Sequence of chain 1.A:
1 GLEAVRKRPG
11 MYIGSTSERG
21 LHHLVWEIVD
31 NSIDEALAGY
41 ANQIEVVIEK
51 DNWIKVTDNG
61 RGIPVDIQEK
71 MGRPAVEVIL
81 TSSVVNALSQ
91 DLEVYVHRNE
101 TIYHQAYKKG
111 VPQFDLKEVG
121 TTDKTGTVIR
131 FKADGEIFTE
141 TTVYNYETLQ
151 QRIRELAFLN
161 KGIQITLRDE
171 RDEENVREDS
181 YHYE

Binding-site contacts:
Ligand atom S2 contacts residue ILE129 of chain 1.A at 3.4 Å.
Ligand atom C1 contacts residue SER32 of chain 1.A at 3.2 Å.
Ligand atom C18 contacts residue ARG61 of chain 1.A at 3.4 Å.
Ligand atom C1 contacts residue ILE28 of chain 1.A at 3.8 Å (hydrophobic).
Ligand atom S10 contacts residue GLY62 of chain 1.A at 4.1 Å.
Ligand atom N8 contacts residue ASP58 of chain 1.A at 2.7 Å (salt-bridge).
Ligand atom N8 contacts residue SER32 of chain 1.A at 3.7 Å.
Ligand atom C3 contacts residue ASP58 of chain 1.A at 3.8 Å.
Ligand atom C13 contacts residue ILE63 of chain 1.A at 3.8 Å (hydrophobic).
Ligand atom C3 contacts residue ASN31 of chain 1.A at 3.8 Å.
Ligand atom C4 contacts residue ILE63 of chain 1.A at 3.6 Å (hydrophobic).
Ligand atom S2 contacts residue ILE28 of chain 1.A at 3.8 Å.
Ligand atom S2 contacts residue THR127 of chain 1.A at 4.1 Å.
Ligand atom N8 contacts residue ASN31 of chain 1.A at 4.2 Å.
Ligand atom C1 contacts residue ASP58 of chain 1.A at 3.4 Å.
Ligand atom S19 contacts residue GLU35 of chain 1.A at 3.7 Å.
Ligand atom C11 contacts residue GLU35 of chain 1.A at 3.8 Å.
Ligand atom C1 contacts residue VAL56 of chain 1.A at 3.8 Å (hydrophobic).
Ligand atom C14 contacts residue ILE63 of chain 1.A at 3.9 Å (hydrophobic).
Ligand atom C11 contacts residue PRO64 of chain 1.A at 3.9 Å (hydrophobic).
Ligand atom N6 contacts residue ASN31 of chain 1.A at 4.0 Å.
Ligand atom N12 contacts residue PRO64 of chain 1.A at 3.8 Å.
Ligand atom C15 contacts residue GLU35 of chain 1.A at 3.9 Å.
Ligand atom C16 contacts residue PRO64 of chain 1.A at 3.7 Å (hydrophobic).
Ligand atom C9 contacts residue ILE63 of chain 1.A at 3.8 Å (hydrophobic).
Ligand atom C15 contacts residue PRO64 of chain 1.A at 3.7 Å (hydrophobic).
Ligand atom S10 contacts residue ILE63 of chain 1.A at 4.1 Å.
Ligand atom N6 contacts residue THR127 of chain 1.A at 4.2 Å.
Ligand atom C3 contacts residue THR127 of chain 1.A at 4.1 Å.
Ligand atom S10 contacts residue GLU35 of chain 1.A at 3.3 Å.
Ligand atom C5 contacts residue ILE63 of chain 1.A at 3.8 Å (hydrophobic).
Ligand atom C17 contacts residue ARG61 of chain 1.A at 4.0 Å.
Ligand atom S19 contacts residue GLY62 of chain 1.A at 3.7 Å.
Ligand atom N8 contacts residue THR127 of chain 1.A at 4.1 Å.
Ligand atom C4 contacts residue ASN31 of chain 1.A at 3.9 Å.
Ligand atom N6 contacts residue ASP58 of chain 1.A at 3.4 Å (salt-bridge).
Ligand atom C17 contacts residue PRO64 of chain 1.A at 3.9 Å (hydrophobic).
Ligand atom N6 contacts residue GLU35 of chain 1.A at 3.7 Å.
Ligand atom S19 contacts residue ARG61 of chain 1.A at 3.3 Å (salt-bridge).
Ligand atom S2 contacts residue ASN31 of chain 1.A at 4.2 Å.

This small molecule binds to this protein.
Small molecule (SMILES): CSc1cc(-c2sc(-c3cccs3)nc2C)[nH]n1